The protein below binds the small molecule below.
Small molecule (SMILES): CC[C@H](C)[C@H](N)C(=O)N[C@@H](CO)C(=O)N[C@@H](CCC(=O)O)C(=O)N[C@H](C=O)C(C)C

Sequence of chain 42.E:
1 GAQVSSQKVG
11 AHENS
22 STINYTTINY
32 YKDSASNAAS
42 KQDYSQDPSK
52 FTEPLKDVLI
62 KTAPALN

Binding-site contacts:
Ligand atom CG2 contacts residue GLN3 of chain 42.E at 3.5 Å.
Ligand atom CA contacts residue VAL4 of chain 42.E at 3.3 Å (hydrophobic).
Ligand atom C contacts residue ALA2 of chain 42.E at 3.5 Å (hydrophobic).
Ligand atom N contacts residue VAL4 of chain 42.E at 3.1 Å (h-bond).
Ligand atom N contacts residue GLY1 of chain 42.E at 4.5 Å.
Ligand atom C contacts residue VAL4 of chain 42.E at 4.0 Å (hydrophobic).
Ligand atom CG2 contacts residue SER5 of chain 42.E at 3.4 Å.
Ligand atom CA contacts residue ALA2 of chain 42.E at 3.3 Å (hydrophobic).
Ligand atom CG1 contacts residue ALA2 of chain 42.E at 4.5 Å (hydrophobic).
Ligand atom CG contacts residue VAL4 of chain 42.E at 4.4 Å (hydrophobic).
Ligand atom O contacts residue VAL4 of chain 42.E at 4.4 Å.
Ligand atom CG2 contacts residue ALA2 of chain 42.E at 4.0 Å (hydrophobic).
Ligand atom O contacts residue ALA2 of chain 42.E at 4.0 Å.
Ligand atom CB contacts residue ALA2 of chain 42.E at 4.4 Å (hydrophobic).
Ligand atom C contacts residue VAL4 of chain 42.E at 3.5 Å (hydrophobic).
Ligand atom CD contacts residue VAL4 of chain 42.E at 3.6 Å (hydrophobic).
Ligand atom CB contacts residue VAL4 of chain 42.E at 4.0 Å (hydrophobic).
Ligand atom N contacts residue VAL4 of chain 42.E at 4.3 Å.
Ligand atom CB contacts residue GLN3 of chain 42.E at 4.0 Å.
Ligand atom OE1 contacts residue ASN25 of chain 42.E at 4.2 Å.
Ligand atom O contacts residue GLN3 of chain 42.E at 2.9 Å (h-bond).
Ligand atom C contacts residue GLN3 of chain 42.E at 3.9 Å.
Ligand atom N contacts residue ALA2 of chain 42.E at 2.8 Å (h-bond).
Ligand atom CB contacts residue ALA2 of chain 42.E at 3.3 Å (hydrophobic).
Ligand atom C contacts residue ALA2 of chain 42.E at 4.0 Å (hydrophobic).
Ligand atom CA contacts residue GLN3 of chain 42.E at 4.5 Å.
Ligand atom CA contacts residue VAL4 of chain 42.E at 4.1 Å (hydrophobic).
Ligand atom CB contacts residue VAL4 of chain 42.E at 4.4 Å (hydrophobic).
Ligand atom N contacts residue GLN3 of chain 42.E at 4.5 Å.
Ligand atom O contacts residue VAL4 of chain 42.E at 3.2 Å (h-bond).
Ligand atom CG1 contacts residue GLN3 of chain 42.E at 3.3 Å.
Ligand atom OE2 contacts residue VAL4 of chain 42.E at 3.7 Å.
Ligand atom OE1 contacts residue VAL4 of chain 42.E at 3.6 Å.
Ligand atom OG contacts residue GLN3 of chain 42.E at 3.3 Å (h-bond).
Ligand atom CB contacts residue GLN3 of chain 42.E at 3.7 Å.
Ligand atom CA contacts residue ALA2 of chain 42.E at 3.9 Å (hydrophobic).
Ligand atom CG2 contacts residue VAL4 of chain 42.E at 3.4 Å (hydrophobic).